Binding-site contacts:
Ligand atom O7 contacts residue ASN404 of chain 1.B at 3.5 Å (h-bond).
Ligand atom C3 contacts residue ASN404 of chain 1.B at 3.8 Å.
Ligand atom C5 contacts residue LEU402 of chain 1.B at 4.2 Å (hydrophobic).
Ligand atom C2 contacts residue ASN404 of chain 1.B at 2.5 Å.
Ligand atom C1 contacts residue ASN404 of chain 1.B at 1.4 Å.
Ligand atom C7 contacts residue ASN404 of chain 1.B at 3.4 Å.
Ligand atom C8 contacts residue ASN404 of chain 1.B at 4.5 Å.
Ligand atom O5 contacts residue ASN404 of chain 1.B at 2.4 Å (h-bond).
Ligand atom N2 contacts residue ASN404 of chain 1.B at 2.9 Å (h-bond).
Ligand atom O5 contacts residue LEU402 of chain 1.B at 4.5 Å.
Ligand atom C4 contacts residue ASN404 of chain 1.B at 4.2 Å.
Ligand atom C5 contacts residue ASN404 of chain 1.B at 3.7 Å.

Sequence of chain 1.B:
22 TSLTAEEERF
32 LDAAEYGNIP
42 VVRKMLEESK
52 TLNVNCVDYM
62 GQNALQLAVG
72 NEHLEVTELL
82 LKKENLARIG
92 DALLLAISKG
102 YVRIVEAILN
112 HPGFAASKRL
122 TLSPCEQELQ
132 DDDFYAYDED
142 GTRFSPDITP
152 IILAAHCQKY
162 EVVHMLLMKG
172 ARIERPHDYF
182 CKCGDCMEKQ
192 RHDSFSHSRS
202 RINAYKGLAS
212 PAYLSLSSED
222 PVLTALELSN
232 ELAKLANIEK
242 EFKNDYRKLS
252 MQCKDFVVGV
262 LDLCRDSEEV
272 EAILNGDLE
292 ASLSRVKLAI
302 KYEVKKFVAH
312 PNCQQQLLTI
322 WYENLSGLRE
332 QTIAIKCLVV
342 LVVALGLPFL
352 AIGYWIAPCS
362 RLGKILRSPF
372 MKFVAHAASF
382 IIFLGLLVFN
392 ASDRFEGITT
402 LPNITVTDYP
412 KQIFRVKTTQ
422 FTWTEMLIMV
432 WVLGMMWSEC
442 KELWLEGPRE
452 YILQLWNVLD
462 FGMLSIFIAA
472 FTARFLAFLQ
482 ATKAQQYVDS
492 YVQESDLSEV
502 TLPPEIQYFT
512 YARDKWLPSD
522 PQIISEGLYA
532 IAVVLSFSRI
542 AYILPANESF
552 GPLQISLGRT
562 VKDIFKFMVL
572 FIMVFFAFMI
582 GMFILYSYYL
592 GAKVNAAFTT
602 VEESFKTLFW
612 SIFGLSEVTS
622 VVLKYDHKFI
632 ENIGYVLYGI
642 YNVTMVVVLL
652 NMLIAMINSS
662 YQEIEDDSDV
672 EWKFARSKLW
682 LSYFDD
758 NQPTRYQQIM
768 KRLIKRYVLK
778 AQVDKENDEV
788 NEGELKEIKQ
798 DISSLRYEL

A protein and the small-molecule ligand that binds it are described below.
Small molecule (SMILES): CC(=O)N[C@@H]1[C@@H](O)[C@H](O)[C@@H](CO)O[C@H]1O